Sequence of chain 1.A:
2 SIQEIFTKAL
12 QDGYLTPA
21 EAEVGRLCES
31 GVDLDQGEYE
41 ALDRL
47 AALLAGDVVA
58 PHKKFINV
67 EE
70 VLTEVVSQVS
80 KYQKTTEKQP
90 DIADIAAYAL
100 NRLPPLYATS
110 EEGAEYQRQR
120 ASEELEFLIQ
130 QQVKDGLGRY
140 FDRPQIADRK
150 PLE

Binding-site contacts:
Ligand atom O2P contacts residue ARG101 of chain 1.A at 3.7 Å.
Ligand atom O1P contacts residue ASN100 of chain 1.A at 3.0 Å (h-bond).
Ligand atom N2 contacts residue TYR139 of chain 1.A at 3.6 Å.
Ligand atom N31 contacts residue TYR115 of chain 1.B at 3.4 Å.
Ligand atom O3' contacts residue THR108 of chain 1.B at 3.4 Å (h-bond).
Ligand atom C5' contacts residue TYR106 of chain 1.B at 3.7 Å (hydrophobic).
Ligand atom O6 contacts residue ARG138 of chain 1.A at 3.3 Å (salt-bridge).
Ligand atom N1 contacts residue ARG142 of chain 1.A at 2.8 Å (salt-bridge).
Ligand atom O11 contacts residue THR108 of chain 1.B at 3.0 Å (h-bond).
Ligand atom O2' contacts residue THR108 of chain 1.B at 2.7 Å (h-bond).
Ligand atom C41 contacts residue TYR115 of chain 1.B at 3.5 Å (hydrophobic).
Ligand atom N2 contacts residue ASP93 of chain 1.A at 2.6 Å (salt-bridge).
Ligand atom O11 contacts residue GLY112 of chain 1.B at 3.4 Å.
Ligand atom N2 contacts residue PRO143 of chain 1.A at 3.4 Å (h-bond).
Ligand atom O4A contacts residue GLY112 of chain 1.B at 3.3 Å (h-bond).
Ligand atom C6 contacts residue ARG138 of chain 1.A at 3.6 Å.
Ligand atom C5' contacts residue ASN100 of chain 1.A at 3.6 Å.
Ligand atom O3A contacts residue ASN100 of chain 1.A at 3.6 Å.
Ligand atom N2 contacts residue ARG142 of chain 1.A at 3.0 Å (salt-bridge).
Ligand atom C61 contacts residue TYR115 of chain 1.B at 3.6 Å (hydrophobic).
Ligand atom O2' contacts residue ASP93 of chain 1.A at 2.6 Å (salt-bridge).
Ligand atom N21 contacts residue TYR115 of chain 1.B at 3.5 Å.
Ligand atom O1P contacts residue ARG101 of chain 1.A at 2.8 Å (salt-bridge).
Ligand atom O11 contacts residue SER109 of chain 1.B at 3.2 Å (h-bond).
Ligand atom O61 contacts residue ARG148 of chain 1.A at 3.5 Å (salt-bridge).
Ligand atom O11 contacts residue ALA107 of chain 1.B at 3.4 Å.
Ligand atom N11 contacts residue TYR115 of chain 1.B at 3.5 Å.
Ligand atom N1 contacts residue ARG138 of chain 1.A at 3.5 Å (salt-bridge).
Ligand atom C2 contacts residue ARG142 of chain 1.A at 3.4 Å.
Ligand atom O4' contacts residue ASP93 of chain 1.A at 3.3 Å (salt-bridge).
Ligand atom C51 contacts residue TYR115 of chain 1.B at 3.6 Å (hydrophobic).
Ligand atom N71 contacts residue ARG148 of chain 1.A at 3.0 Å (salt-bridge).
Ligand atom C1' contacts residue ASP93 of chain 1.A at 3.2 Å.
Ligand atom N3 contacts residue ASP93 of chain 1.A at 3.1 Å.
Ligand atom C51 contacts residue ARG148 of chain 1.A at 3.6 Å.
Ligand atom C2' contacts residue ASP93 of chain 1.A at 3.5 Å.
Ligand atom O4' contacts residue TYR97 of chain 1.A at 3.4 Å (h-bond).
Ligand atom C2 contacts residue ASP93 of chain 1.A at 3.4 Å.
Ligand atom O6 contacts residue ARG142 of chain 1.A at 3.4 Å (salt-bridge).
Ligand atom C21 contacts residue TYR115 of chain 1.B at 3.5 Å (hydrophobic).

Sequence of chain 1.B:
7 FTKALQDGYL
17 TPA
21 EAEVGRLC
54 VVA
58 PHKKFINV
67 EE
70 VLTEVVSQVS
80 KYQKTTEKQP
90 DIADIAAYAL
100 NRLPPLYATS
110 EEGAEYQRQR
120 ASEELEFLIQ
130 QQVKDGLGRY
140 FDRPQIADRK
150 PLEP

The protein below binds the small molecule below.
Small molecule (SMILES): Nc1nc2c(ncn2[C@@H]2O[C@@H]3CO[P](=O)(O)O[C@H]4[C@@H](O)[C@H](n5cnc6c(=O)[nH]c(N)nc65)O[C@@H]4CO[P](=O)(O)O[C@H]3[C@H]2O)c(=O)[nH]1